Sequence of chain 28.A:
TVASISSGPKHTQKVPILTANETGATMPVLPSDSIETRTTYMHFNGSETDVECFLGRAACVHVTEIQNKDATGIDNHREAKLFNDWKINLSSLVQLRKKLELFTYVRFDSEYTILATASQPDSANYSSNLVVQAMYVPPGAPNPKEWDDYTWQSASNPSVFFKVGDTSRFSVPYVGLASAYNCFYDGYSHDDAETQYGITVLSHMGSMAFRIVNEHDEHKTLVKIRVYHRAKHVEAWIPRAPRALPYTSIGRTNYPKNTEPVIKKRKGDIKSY

The protein below binds the small molecule below.
Small molecule (SMILES): Cc1cc(CCCCCOc2ccc(C3=NCCO3)cc2)on1

Binding-site contacts:
Ligand atom C4B contacts residue TYR152 of chain 28.A at 3.8 Å (hydrophobic).
Ligand atom C5 contacts residue LEU106 of chain 28.A at 3.8 Å (hydrophobic).
Ligand atom C6B contacts residue ILE104 of chain 28.A at 3.6 Å (hydrophobic).
Ligand atom N3A contacts residue PHE186 of chain 28.A at 4.0 Å.
Ligand atom C3B contacts residue TYR152 of chain 28.A at 3.7 Å (hydrophobic).
Ligand atom O1B contacts residue ILE104 of chain 28.A at 3.9 Å.
Ligand atom C1B contacts residue VAL188 of chain 28.A at 3.8 Å (hydrophobic).
Ligand atom C4A contacts residue PRO174 of chain 28.A at 3.1 Å (hydrophobic).
Ligand atom O1A contacts residue PHE186 of chain 28.A at 3.0 Å.
Ligand atom O1 contacts residue LEU106 of chain 28.A at 3.8 Å.
Ligand atom C2C contacts residue TYR197 of chain 28.A at 3.7 Å (hydrophobic).
Ligand atom O1B contacts residue TYR128 of chain 28.A at 3.4 Å (h-bond).
Ligand atom C5B contacts residue MET224 of chain 28.A at 3.9 Å (hydrophobic).
Ligand atom C4 contacts residue LEU106 of chain 28.A at 3.9 Å (hydrophobic).
Ligand atom C2A contacts residue PHE186 of chain 28.A at 3.3 Å (hydrophobic).
Ligand atom C4B contacts residue PHE186 of chain 28.A at 3.6 Å (hydrophobic).
Ligand atom C5A contacts residue PHE186 of chain 28.A at 3.5 Å (hydrophobic).
Ligand atom C5B contacts residue PHE186 of chain 28.A at 3.9 Å (hydrophobic).
Ligand atom C5B contacts residue TYR128 of chain 28.A at 4.0 Å (hydrophobic).
Ligand atom C3B contacts residue VAL188 of chain 28.A at 3.8 Å (hydrophobic).
Ligand atom N2 contacts residue LEU106 of chain 28.A at 3.8 Å.
Ligand atom C4 contacts residue TYR197 of chain 28.A at 3.8 Å (hydrophobic).
Ligand atom C4C contacts residue VAL188 of chain 28.A at 3.7 Å (hydrophobic).
Ligand atom C1B contacts residue ILE104 of chain 28.A at 4.0 Å (hydrophobic).
Ligand atom C2A contacts residue TYR152 of chain 28.A at 3.6 Å (hydrophobic).
Ligand atom C5A contacts residue VAL176 of chain 28.A at 3.6 Å (hydrophobic).
Ligand atom C1B contacts residue TYR128 of chain 28.A at 3.6 Å (hydrophobic).
Ligand atom N3A contacts residue ALA24 of chain 28.C at 3.8 Å.
Ligand atom C2B contacts residue VAL188 of chain 28.A at 3.5 Å (hydrophobic).
Ligand atom N3A contacts residue PRO174 of chain 28.A at 3.7 Å.
Ligand atom C5C contacts residue VAL191 of chain 28.A at 3.8 Å (hydrophobic).
Ligand atom C1C contacts residue TYR128 of chain 28.A at 3.7 Å (hydrophobic).
Ligand atom C1C contacts residue LEU106 of chain 28.A at 3.8 Å (hydrophobic).
Ligand atom O1 contacts residue MET221 of chain 28.A at 3.8 Å.
Ligand atom C6B contacts residue TYR128 of chain 28.A at 3.3 Å (hydrophobic).
Ligand atom C3C contacts residue TYR128 of chain 28.A at 3.4 Å (hydrophobic).
Ligand atom C5A contacts residue ALA150 of chain 28.A at 3.6 Å (hydrophobic).
Ligand atom C4C contacts residue VAL191 of chain 28.A at 3.0 Å (hydrophobic).
Ligand atom C2C contacts residue MET221 of chain 28.A at 3.8 Å (hydrophobic).
Ligand atom N3A contacts residue TYR152 of chain 28.A at 3.5 Å.

Sequence of chain 28.C:
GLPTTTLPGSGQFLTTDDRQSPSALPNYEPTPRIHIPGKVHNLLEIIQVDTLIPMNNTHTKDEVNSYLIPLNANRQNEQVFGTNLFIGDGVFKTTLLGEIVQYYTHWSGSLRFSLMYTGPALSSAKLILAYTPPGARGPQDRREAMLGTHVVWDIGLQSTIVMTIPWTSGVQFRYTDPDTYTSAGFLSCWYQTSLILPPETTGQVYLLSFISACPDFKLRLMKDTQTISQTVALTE